A protein and the small-molecule ligand that binds it are described below.
Small molecule (SMILES): CC(=O)N[C@H]1[C@H](O[C@H]2[C@H](O)[C@@H](NC(C)=O)CO[C@@H]2CO)O[C@H](CO)[C@@H](O)[C@@H]1O

Binding-site contacts:
Ligand atom C8 contacts residue ASN717 of chain 1.C at 4.4 Å.
Ligand atom N2 contacts residue ASN717 of chain 1.C at 2.9 Å (h-bond).
Ligand atom O4 contacts residue LEU922 of chain 1.C at 3.9 Å.
Ligand atom C1 contacts residue GLN1071 of chain 1.C at 3.5 Å.
Ligand atom C2 contacts residue ASN717 of chain 1.C at 2.5 Å.
Ligand atom C6 contacts residue LEU922 of chain 1.C at 4.2 Å (hydrophobic).
Ligand atom O7 contacts residue ASN717 of chain 1.C at 3.2 Å (h-bond).
Ligand atom C5 contacts residue LEU922 of chain 1.C at 3.8 Å (hydrophobic).
Ligand atom C2 contacts residue GLN1071 of chain 1.C at 4.0 Å.
Ligand atom O6 contacts residue GLN926 of chain 1.C at 3.0 Å (h-bond).
Ligand atom C7 contacts residue GLN1071 of chain 1.C at 4.4 Å.
Ligand atom O7 contacts residue LEU922 of chain 1.C at 3.4 Å.
Ligand atom C6 contacts residue GLN926 of chain 1.C at 3.6 Å.
Ligand atom O5 contacts residue GLN926 of chain 1.C at 4.4 Å.
Ligand atom C4 contacts residue ASN717 of chain 1.C at 4.2 Å.
Ligand atom O5 contacts residue GLN1071 of chain 1.C at 3.5 Å (h-bond).
Ligand atom C7 contacts residue ASN717 of chain 1.C at 3.2 Å.
Ligand atom C1 contacts residue LEU922 of chain 1.C at 4.3 Å (hydrophobic).
Ligand atom C3 contacts residue LEU922 of chain 1.C at 4.3 Å (hydrophobic).
Ligand atom O5 contacts residue ASN717 of chain 1.C at 2.3 Å (h-bond).
Ligand atom C5 contacts residue GLN926 of chain 1.C at 4.0 Å.
Ligand atom O7 contacts residue GLN1071 of chain 1.C at 3.5 Å (h-bond).
Ligand atom C4 contacts residue LEU922 of chain 1.C at 4.3 Å (hydrophobic).
Ligand atom C8 contacts residue GLN926 of chain 1.C at 4.4 Å.
Ligand atom O6 contacts residue PHE718 of chain 1.C at 4.5 Å.
Ligand atom C3 contacts residue ASN717 of chain 1.C at 3.8 Å.
Ligand atom C7 contacts residue LEU922 of chain 1.C at 3.8 Å (hydrophobic).
Ligand atom C1 contacts residue ASN717 of chain 1.C at 1.4 Å.
Ligand atom C8 contacts residue LEU922 of chain 1.C at 4.1 Å (hydrophobic).
Ligand atom C5 contacts residue ASN717 of chain 1.C at 3.6 Å.

Sequence of chain 1.C:
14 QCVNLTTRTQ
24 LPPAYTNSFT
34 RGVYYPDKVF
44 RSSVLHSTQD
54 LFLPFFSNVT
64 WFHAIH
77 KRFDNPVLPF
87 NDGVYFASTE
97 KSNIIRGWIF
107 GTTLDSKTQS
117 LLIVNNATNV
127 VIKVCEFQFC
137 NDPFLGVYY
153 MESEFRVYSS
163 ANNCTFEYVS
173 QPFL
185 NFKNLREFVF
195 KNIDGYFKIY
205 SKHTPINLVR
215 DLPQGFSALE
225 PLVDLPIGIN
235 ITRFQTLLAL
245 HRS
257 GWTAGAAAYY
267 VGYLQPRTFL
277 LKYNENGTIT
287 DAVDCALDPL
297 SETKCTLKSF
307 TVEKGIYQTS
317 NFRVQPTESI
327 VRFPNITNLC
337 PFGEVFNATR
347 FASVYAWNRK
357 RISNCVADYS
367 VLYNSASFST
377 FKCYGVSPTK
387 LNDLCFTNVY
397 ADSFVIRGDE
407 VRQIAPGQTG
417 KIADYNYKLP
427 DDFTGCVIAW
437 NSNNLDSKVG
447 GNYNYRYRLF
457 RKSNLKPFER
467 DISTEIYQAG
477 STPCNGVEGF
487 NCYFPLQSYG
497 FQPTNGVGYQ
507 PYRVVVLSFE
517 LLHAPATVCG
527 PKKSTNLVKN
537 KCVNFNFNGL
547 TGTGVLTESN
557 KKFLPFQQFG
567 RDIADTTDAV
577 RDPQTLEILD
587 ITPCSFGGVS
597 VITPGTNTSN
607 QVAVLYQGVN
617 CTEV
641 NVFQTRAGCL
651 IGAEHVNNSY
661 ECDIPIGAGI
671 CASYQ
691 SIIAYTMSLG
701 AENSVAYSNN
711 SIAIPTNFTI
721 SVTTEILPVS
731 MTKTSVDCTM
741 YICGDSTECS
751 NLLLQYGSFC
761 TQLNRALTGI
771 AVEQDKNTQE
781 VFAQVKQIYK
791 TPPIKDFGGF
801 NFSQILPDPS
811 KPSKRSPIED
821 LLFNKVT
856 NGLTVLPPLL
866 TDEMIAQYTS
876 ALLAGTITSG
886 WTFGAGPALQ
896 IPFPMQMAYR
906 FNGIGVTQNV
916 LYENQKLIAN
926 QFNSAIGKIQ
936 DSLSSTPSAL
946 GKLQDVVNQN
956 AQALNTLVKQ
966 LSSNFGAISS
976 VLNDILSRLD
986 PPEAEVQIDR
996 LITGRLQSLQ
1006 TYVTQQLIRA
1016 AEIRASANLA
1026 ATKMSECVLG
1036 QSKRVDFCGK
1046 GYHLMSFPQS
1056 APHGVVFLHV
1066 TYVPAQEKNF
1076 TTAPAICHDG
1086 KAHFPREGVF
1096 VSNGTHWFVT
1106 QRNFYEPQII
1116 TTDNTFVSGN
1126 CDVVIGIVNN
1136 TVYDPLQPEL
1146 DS